A small-molecule ligand and the protein it binds are described below.
Small molecule (SMILES): CCCc1cc2c(NCCc3ccc(OCc4nnn[nH]4)cc3)nc(OC)nc2s1

Binding-site contacts:
Ligand atom O2 contacts residue PHE763 of chain 1.A at 4.0 Å.
Ligand atom C5 contacts residue MET711 of chain 1.A at 3.9 Å (hydrophobic).
Ligand atom N6 contacts residue PHE606 of chain 1.A at 3.7 Å.
Ligand atom C3 contacts residue MET711 of chain 1.A at 4.1 Å (hydrophobic).
Ligand atom N4 contacts residue ARG707 of chain 1.A at 4.0 Å.
Ligand atom C11 contacts residue PHE626 of chain 1.A at 3.8 Å (hydrophobic).
Ligand atom C4 contacts residue MET777 of chain 1.A at 3.7 Å (hydrophobic).
Ligand atom N5 contacts residue ARG707 of chain 1.A at 3.4 Å.
Ligand atom C18 contacts residue ILE722 of chain 1.A at 3.7 Å (hydrophobic).
Ligand atom C15 contacts residue LEU715 of chain 1.A at 4.0 Å (hydrophobic).
Ligand atom S1 contacts residue ASN718 of chain 1.A at 3.7 Å.
Ligand atom S1 contacts residue PHE626 of chain 1.A at 3.9 Å.
Ligand atom C15 contacts residue TRP756 of chain 1.A at 4.2 Å (hydrophobic).
Ligand atom C17 contacts residue ILE722 of chain 1.A at 4.0 Å (hydrophobic).
Ligand atom N7 contacts residue PHE606 of chain 1.A at 4.2 Å.
Ligand atom N5 contacts residue PHE606 of chain 1.A at 3.8 Å.
Ligand atom C6 contacts residue MET777 of chain 1.A at 3.3 Å (hydrophobic).
Ligand atom O2 contacts residue MET777 of chain 1.A at 4.0 Å.
Ligand atom N7 contacts residue ARG707 of chain 1.A at 4.1 Å.
Ligand atom C10 contacts residue LEU715 of chain 1.A at 4.0 Å (hydrophobic).
Ligand atom C13 contacts residue MET711 of chain 1.A at 3.5 Å (hydrophobic).
Ligand atom N2 contacts residue PHE626 of chain 1.A at 3.8 Å.
Ligand atom C3 contacts residue MET777 of chain 1.A at 3.6 Å (hydrophobic).
Ligand atom C4 contacts residue MET711 of chain 1.A at 3.4 Å (hydrophobic).
Ligand atom O1 contacts residue LEU622 of chain 1.A at 3.8 Å.
Ligand atom C13 contacts residue SER714 of chain 1.A at 3.6 Å.
Ligand atom C19 contacts residue MET777 of chain 1.A at 3.6 Å (hydrophobic).
Ligand atom O1 contacts residue GLY623 of chain 1.A at 3.3 Å.
Ligand atom C2 contacts residue PHE759 of chain 1.A at 4.2 Å (hydrophobic).
Ligand atom N3 contacts residue LEU622 of chain 1.A at 4.2 Å.
Ligand atom C7 contacts residue MET711 of chain 1.A at 3.9 Å (hydrophobic).
Ligand atom C1 contacts residue MET777 of chain 1.A at 3.2 Å (hydrophobic).
Ligand atom C2 contacts residue MET777 of chain 1.A at 3.4 Å (hydrophobic).
Ligand atom C4 contacts residue LEU622 of chain 1.A at 4.1 Å (hydrophobic).
Ligand atom C5 contacts residue MET777 of chain 1.A at 3.6 Å (hydrophobic).
Ligand atom C13 contacts residue GLY623 of chain 1.A at 4.1 Å.
Ligand atom O1 contacts residue SER714 of chain 1.A at 3.7 Å.
Ligand atom N6 contacts residue ARG707 of chain 1.A at 3.5 Å.
Ligand atom C19 contacts residue PHE763 of chain 1.A at 4.1 Å (hydrophobic).
Ligand atom C16 contacts residue TRP756 of chain 1.A at 3.7 Å (hydrophobic).

Sequence of chain 1.A:
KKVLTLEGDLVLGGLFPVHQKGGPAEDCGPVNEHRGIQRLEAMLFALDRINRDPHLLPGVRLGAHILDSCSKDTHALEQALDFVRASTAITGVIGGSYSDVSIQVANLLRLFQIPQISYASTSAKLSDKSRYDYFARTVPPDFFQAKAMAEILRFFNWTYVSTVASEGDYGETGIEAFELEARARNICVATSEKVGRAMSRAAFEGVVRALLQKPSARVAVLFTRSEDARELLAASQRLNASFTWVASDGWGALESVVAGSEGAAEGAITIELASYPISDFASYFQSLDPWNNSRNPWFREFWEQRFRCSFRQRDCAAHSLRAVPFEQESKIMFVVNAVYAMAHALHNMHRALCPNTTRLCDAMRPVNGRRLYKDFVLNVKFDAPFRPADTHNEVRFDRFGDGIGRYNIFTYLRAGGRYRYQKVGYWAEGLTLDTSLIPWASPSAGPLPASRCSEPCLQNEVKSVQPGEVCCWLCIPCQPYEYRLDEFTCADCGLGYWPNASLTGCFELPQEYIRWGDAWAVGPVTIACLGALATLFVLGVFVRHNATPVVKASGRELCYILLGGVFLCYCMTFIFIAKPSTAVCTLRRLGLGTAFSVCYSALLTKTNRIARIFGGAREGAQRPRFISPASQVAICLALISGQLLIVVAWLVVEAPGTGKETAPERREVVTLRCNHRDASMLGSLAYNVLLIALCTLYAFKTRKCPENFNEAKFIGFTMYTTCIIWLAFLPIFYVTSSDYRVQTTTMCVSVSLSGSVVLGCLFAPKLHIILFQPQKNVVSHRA